A small-molecule ligand and the protein it binds are described below.
Small molecule (SMILES): CCCCCCCCCCOCCO[C@H]1O[C@H](CO)[C@@H](O)[C@H](O)[C@@H]1O

Sequence of chain 1.B:
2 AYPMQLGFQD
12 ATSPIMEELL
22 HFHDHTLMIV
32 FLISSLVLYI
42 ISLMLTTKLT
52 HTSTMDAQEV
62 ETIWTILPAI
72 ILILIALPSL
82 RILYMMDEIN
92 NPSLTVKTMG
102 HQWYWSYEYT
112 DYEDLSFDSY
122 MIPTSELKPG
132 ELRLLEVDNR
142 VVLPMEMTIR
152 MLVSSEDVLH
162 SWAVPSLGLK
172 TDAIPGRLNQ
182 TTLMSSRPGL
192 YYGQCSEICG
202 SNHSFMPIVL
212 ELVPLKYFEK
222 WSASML

Binding-site contacts:
Ligand atom O61 contacts residue LYS36 of chain 1.I at 3.4 Å.
Ligand atom C4 contacts residue LYS36 of chain 1.I at 4.0 Å.
Ligand atom C3 contacts residue LYS36 of chain 1.I at 4.4 Å.
Ligand atom O5 contacts residue LYS36 of chain 1.I at 3.1 Å (salt-bridge).
Ligand atom C18 contacts residue LEU33 of chain 1.B at 4.2 Å (hydrophobic).
Ligand atom C1 contacts residue LYS36 of chain 1.I at 3.8 Å.
Ligand atom C57 contacts residue LYS36 of chain 1.I at 4.2 Å.
Ligand atom C57 contacts residue ILE30 of chain 1.B at 4.2 Å (hydrophobic).
Ligand atom C19 contacts residue LEU33 of chain 1.B at 3.9 Å (hydrophobic).
Ligand atom C18 contacts residue MET29 of chain 1.B at 4.4 Å (hydrophobic).
Ligand atom C57 contacts residue HIS26 of chain 1.B at 3.1 Å.
Ligand atom O49 contacts residue LYS36 of chain 1.I at 3.0 Å (salt-bridge).
Ligand atom C4 contacts residue HIS26 of chain 1.B at 4.0 Å.
Ligand atom O5 contacts residue MET29 of chain 1.B at 3.7 Å.
Ligand atom O7 contacts residue HIS26 of chain 1.B at 2.9 Å.
Ligand atom C3 contacts residue HIS26 of chain 1.B at 4.0 Å.
Ligand atom O61 contacts residue MET29 of chain 1.B at 2.5 Å (h-bond).
Ligand atom O61 contacts residue HIS26 of chain 1.B at 3.9 Å.
Ligand atom C6 contacts residue LYS36 of chain 1.I at 3.6 Å.
Ligand atom C4 contacts residue MET29 of chain 1.B at 4.3 Å (hydrophobic).
Ligand atom C57 contacts residue MET29 of chain 1.B at 3.7 Å (hydrophobic).

Sequence of chain 1.I:
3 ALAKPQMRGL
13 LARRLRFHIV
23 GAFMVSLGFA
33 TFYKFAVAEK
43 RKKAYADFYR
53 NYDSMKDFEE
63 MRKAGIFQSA